Binding-site contacts:
Ligand atom C3 contacts residue ASN67 of chain 22.C at 3.8 Å.
Ligand atom O5 contacts residue ASN67 of chain 22.C at 2.4 Å (h-bond).
Ligand atom C5 contacts residue ASN67 of chain 22.C at 3.7 Å.
Ligand atom O6 contacts residue GLN65 of chain 22.I at 2.5 Å (h-bond).
Ligand atom O6 contacts residue ASN67 of chain 22.C at 4.0 Å.
Ligand atom C2 contacts residue ASN67 of chain 22.C at 2.4 Å.
Ligand atom C6 contacts residue GLN65 of chain 22.I at 3.5 Å.
Ligand atom C2 contacts residue GLN65 of chain 22.I at 4.4 Å.
Ligand atom C8 contacts residue PHE90 of chain 22.C at 3.7 Å (hydrophobic).
Ligand atom C4 contacts residue GLN65 of chain 22.I at 3.3 Å.
Ligand atom N2 contacts residue ASN67 of chain 22.C at 2.9 Å (h-bond).
Ligand atom O7 contacts residue ASN67 of chain 22.C at 4.1 Å.
Ligand atom O5 contacts residue GLN65 of chain 22.I at 3.7 Å.
Ligand atom C5 contacts residue GLN65 of chain 22.I at 3.7 Å.
Ligand atom O4 contacts residue ASP66 of chain 22.I at 2.7 Å (salt-bridge).
Ligand atom C3 contacts residue GLN65 of chain 22.I at 4.0 Å.
Ligand atom O4 contacts residue GLN65 of chain 22.I at 3.6 Å.
Ligand atom C7 contacts residue ASN67 of chain 22.C at 3.7 Å.
Ligand atom O6 contacts residue TYR60 of chain 22.I at 4.2 Å.
Ligand atom C4 contacts residue ASN67 of chain 22.C at 4.3 Å.
Ligand atom C7 contacts residue PHE90 of chain 22.C at 4.4 Å (hydrophobic).
Ligand atom C4 contacts residue ASP66 of chain 22.I at 4.0 Å.
Ligand atom O3 contacts residue GLN65 of chain 22.I at 3.6 Å.
Ligand atom C1 contacts residue ASN67 of chain 22.C at 1.4 Å.

Sequence of chain 22.I:
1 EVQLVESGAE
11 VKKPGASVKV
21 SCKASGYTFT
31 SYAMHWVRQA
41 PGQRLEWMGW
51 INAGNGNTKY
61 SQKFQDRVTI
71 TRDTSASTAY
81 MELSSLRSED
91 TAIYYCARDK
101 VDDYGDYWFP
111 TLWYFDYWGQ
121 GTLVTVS

Sequence of chain 22.C:
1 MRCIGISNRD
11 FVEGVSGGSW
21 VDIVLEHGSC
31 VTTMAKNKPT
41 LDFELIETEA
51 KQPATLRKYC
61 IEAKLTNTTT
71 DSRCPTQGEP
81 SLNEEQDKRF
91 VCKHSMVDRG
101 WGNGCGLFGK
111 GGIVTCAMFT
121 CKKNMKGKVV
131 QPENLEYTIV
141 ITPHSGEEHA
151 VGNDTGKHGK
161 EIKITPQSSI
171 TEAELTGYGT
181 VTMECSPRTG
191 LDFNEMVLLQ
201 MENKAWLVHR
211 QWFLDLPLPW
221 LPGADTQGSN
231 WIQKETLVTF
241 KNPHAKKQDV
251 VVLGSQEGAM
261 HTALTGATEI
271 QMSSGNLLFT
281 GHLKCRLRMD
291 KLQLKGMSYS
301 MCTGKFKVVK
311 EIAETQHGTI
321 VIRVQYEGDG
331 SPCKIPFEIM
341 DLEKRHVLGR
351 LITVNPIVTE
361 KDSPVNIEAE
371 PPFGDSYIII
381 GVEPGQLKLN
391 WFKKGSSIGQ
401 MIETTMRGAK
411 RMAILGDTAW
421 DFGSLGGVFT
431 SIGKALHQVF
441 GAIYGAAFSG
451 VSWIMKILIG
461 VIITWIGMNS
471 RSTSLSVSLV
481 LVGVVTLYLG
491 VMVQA

A small-molecule ligand and the protein it binds are described below.
Small molecule (SMILES): CC(=O)N[C@@H]1[C@@H](O)[C@H](O)[C@@H](CO)O[C@H]1O